Binding-site contacts:
Ligand atom C3 contacts residue ASN131 of chain 1.B at 3.9 Å.
Ligand atom N2 contacts residue ASN131 of chain 1.B at 3.0 Å (h-bond).
Ligand atom C1 contacts residue ASN131 of chain 1.B at 1.5 Å.
Ligand atom C5 contacts residue ASN131 of chain 1.B at 3.8 Å.
Ligand atom O5 contacts residue ASN131 of chain 1.B at 2.5 Å (h-bond).
Ligand atom C8 contacts residue ASN131 of chain 1.B at 3.9 Å.
Ligand atom C4 contacts residue ASN131 of chain 1.B at 4.3 Å.
Ligand atom C2 contacts residue ASN131 of chain 1.B at 2.5 Å.
Ligand atom C7 contacts residue ASN131 of chain 1.B at 3.4 Å.
Ligand atom O7 contacts residue ASN131 of chain 1.B at 3.5 Å (h-bond).
Ligand atom C8 contacts residue CYS207 of chain 1.A at 3.7 Å (hydrophobic).
Ligand atom C8 contacts residue CYS101 of chain 1.B at 3.5 Å (hydrophobic).

This protein binds this small molecule.
Small molecule (SMILES): CC(=O)N[C@@H]1[C@@H](O)[C@H](O)[C@@H](CO)O[C@H]1O

Sequence of chain 1.A:
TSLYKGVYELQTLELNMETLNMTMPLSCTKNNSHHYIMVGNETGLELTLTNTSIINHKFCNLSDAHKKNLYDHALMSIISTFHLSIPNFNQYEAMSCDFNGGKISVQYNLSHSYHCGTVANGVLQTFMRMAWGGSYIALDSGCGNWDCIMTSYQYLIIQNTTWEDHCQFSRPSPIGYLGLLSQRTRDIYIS

Sequence of chain 1.B:
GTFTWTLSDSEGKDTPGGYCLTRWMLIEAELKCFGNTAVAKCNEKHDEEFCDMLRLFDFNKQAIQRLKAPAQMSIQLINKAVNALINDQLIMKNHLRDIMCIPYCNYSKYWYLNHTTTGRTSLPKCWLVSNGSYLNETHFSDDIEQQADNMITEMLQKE